The small molecule below binds the protein below.
Small molecule (SMILES): CC(=O)N[C@@H]1[C@@H](O)[C@H](O)[C@@H](CO)O[C@H]1O

Sequence of chain 1.B:
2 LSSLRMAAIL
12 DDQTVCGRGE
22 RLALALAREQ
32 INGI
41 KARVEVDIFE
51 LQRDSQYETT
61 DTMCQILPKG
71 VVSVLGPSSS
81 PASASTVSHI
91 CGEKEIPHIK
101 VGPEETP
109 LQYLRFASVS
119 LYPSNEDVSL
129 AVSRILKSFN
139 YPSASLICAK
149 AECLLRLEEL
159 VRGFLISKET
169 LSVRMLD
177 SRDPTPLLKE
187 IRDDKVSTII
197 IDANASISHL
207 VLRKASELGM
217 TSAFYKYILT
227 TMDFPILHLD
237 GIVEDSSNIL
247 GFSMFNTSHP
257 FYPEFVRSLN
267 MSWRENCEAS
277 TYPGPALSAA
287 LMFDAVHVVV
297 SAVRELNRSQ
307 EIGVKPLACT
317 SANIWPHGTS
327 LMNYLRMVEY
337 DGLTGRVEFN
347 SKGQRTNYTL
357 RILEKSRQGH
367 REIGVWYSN

Binding-site contacts:
Ligand atom C7 contacts residue TYR278 of chain 1.B at 3.8 Å (hydrophobic).
Ligand atom C8 contacts residue PRO279 of chain 1.B at 4.0 Å (hydrophobic).
Ligand atom C2 contacts residue ASN266 of chain 1.B at 2.3 Å.
Ligand atom O5 contacts residue ASN266 of chain 1.B at 2.3 Å (h-bond).
Ligand atom C5 contacts residue ASN266 of chain 1.B at 3.6 Å.
Ligand atom O7 contacts residue VAL262 of chain 1.B at 3.9 Å.
Ligand atom C1 contacts residue ASN266 of chain 1.B at 1.4 Å.
Ligand atom C4 contacts residue ASN266 of chain 1.B at 4.2 Å.
Ligand atom C3 contacts residue ASN266 of chain 1.B at 3.7 Å.
Ligand atom C6 contacts residue ARG270 of chain 1.B at 3.9 Å.
Ligand atom O5 contacts residue ARG270 of chain 1.B at 3.1 Å (salt-bridge).
Ligand atom C5 contacts residue ARG270 of chain 1.B at 3.8 Å.
Ligand atom O7 contacts residue TYR278 of chain 1.B at 4.2 Å.
Ligand atom N2 contacts residue TYR278 of chain 1.B at 3.7 Å.
Ligand atom N2 contacts residue ASN266 of chain 1.B at 2.8 Å (h-bond).
Ligand atom C8 contacts residue GLY280 of chain 1.B at 3.8 Å.
Ligand atom C1 contacts residue ARG270 of chain 1.B at 3.8 Å.
Ligand atom C7 contacts residue ASN266 of chain 1.B at 3.5 Å.
Ligand atom O7 contacts residue ASN266 of chain 1.B at 3.7 Å.
Ligand atom C8 contacts residue TYR278 of chain 1.B at 3.7 Å (hydrophobic).
Ligand atom C1 contacts residue TYR278 of chain 1.B at 4.4 Å (hydrophobic).